Sequence of chain 1.B:
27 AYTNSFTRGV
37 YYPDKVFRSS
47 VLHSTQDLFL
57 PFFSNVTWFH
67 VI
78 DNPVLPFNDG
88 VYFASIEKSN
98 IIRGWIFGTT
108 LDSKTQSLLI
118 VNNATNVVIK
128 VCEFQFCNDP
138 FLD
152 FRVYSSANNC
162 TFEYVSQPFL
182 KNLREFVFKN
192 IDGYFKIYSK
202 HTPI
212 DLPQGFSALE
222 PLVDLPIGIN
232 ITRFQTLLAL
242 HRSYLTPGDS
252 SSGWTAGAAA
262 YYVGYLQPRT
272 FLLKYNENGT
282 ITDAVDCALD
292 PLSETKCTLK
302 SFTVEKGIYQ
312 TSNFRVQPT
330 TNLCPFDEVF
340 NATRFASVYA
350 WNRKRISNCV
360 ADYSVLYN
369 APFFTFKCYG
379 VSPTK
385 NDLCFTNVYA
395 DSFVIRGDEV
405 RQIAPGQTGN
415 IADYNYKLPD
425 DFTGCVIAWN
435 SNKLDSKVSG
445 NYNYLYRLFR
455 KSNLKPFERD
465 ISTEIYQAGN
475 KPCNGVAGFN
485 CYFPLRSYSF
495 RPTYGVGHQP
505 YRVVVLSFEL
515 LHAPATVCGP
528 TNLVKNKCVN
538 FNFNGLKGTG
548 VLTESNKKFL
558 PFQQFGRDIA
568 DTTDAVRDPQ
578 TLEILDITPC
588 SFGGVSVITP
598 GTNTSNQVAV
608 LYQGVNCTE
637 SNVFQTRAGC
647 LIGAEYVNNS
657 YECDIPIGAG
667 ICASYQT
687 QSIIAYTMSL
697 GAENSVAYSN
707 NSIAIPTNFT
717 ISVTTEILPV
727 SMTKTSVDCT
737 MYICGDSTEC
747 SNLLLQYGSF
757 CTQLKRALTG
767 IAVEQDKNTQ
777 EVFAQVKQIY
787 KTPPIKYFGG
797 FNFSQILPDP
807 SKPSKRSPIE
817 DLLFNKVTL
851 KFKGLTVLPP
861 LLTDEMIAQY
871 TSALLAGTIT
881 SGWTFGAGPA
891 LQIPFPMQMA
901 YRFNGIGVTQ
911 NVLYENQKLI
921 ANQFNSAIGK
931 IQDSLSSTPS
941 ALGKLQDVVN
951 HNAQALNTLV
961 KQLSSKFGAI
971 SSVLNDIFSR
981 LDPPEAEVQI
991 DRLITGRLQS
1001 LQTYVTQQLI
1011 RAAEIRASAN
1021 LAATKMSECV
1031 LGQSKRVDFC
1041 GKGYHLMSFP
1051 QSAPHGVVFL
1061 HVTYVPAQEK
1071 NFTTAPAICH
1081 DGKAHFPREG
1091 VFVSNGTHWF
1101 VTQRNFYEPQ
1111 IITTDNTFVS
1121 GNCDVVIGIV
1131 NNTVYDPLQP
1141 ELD

Binding-site contacts:
Ligand atom C8 contacts residue GLY1128 of chain 1.A at 4.2 Å.
Ligand atom C4 contacts residue ASN706 of chain 1.A at 4.2 Å.
Ligand atom C7 contacts residue ASN706 of chain 1.A at 3.3 Å.
Ligand atom O5 contacts residue ASN706 of chain 1.A at 2.4 Å (h-bond).
Ligand atom C3 contacts residue ASN706 of chain 1.A at 3.8 Å.
Ligand atom C1 contacts residue ASN706 of chain 1.A at 1.4 Å.
Ligand atom O6 contacts residue TYR793 of chain 1.B at 3.8 Å.
Ligand atom C2 contacts residue ASN706 of chain 1.A at 2.4 Å.
Ligand atom C8 contacts residue ASN706 of chain 1.A at 4.3 Å.
Ligand atom O5 contacts residue TYR793 of chain 1.B at 4.3 Å.
Ligand atom N2 contacts residue ASN706 of chain 1.A at 2.9 Å (h-bond).
Ligand atom O7 contacts residue ASN706 of chain 1.A at 3.3 Å (h-bond).
Ligand atom C5 contacts residue ASN706 of chain 1.A at 3.7 Å.

The small molecule below binds the protein below.
Small molecule (SMILES): CC(=O)N[C@@H]1[C@@H](O)[C@H](O)[C@@H](CO)O[C@H]1O

Sequence of chain 1.A:
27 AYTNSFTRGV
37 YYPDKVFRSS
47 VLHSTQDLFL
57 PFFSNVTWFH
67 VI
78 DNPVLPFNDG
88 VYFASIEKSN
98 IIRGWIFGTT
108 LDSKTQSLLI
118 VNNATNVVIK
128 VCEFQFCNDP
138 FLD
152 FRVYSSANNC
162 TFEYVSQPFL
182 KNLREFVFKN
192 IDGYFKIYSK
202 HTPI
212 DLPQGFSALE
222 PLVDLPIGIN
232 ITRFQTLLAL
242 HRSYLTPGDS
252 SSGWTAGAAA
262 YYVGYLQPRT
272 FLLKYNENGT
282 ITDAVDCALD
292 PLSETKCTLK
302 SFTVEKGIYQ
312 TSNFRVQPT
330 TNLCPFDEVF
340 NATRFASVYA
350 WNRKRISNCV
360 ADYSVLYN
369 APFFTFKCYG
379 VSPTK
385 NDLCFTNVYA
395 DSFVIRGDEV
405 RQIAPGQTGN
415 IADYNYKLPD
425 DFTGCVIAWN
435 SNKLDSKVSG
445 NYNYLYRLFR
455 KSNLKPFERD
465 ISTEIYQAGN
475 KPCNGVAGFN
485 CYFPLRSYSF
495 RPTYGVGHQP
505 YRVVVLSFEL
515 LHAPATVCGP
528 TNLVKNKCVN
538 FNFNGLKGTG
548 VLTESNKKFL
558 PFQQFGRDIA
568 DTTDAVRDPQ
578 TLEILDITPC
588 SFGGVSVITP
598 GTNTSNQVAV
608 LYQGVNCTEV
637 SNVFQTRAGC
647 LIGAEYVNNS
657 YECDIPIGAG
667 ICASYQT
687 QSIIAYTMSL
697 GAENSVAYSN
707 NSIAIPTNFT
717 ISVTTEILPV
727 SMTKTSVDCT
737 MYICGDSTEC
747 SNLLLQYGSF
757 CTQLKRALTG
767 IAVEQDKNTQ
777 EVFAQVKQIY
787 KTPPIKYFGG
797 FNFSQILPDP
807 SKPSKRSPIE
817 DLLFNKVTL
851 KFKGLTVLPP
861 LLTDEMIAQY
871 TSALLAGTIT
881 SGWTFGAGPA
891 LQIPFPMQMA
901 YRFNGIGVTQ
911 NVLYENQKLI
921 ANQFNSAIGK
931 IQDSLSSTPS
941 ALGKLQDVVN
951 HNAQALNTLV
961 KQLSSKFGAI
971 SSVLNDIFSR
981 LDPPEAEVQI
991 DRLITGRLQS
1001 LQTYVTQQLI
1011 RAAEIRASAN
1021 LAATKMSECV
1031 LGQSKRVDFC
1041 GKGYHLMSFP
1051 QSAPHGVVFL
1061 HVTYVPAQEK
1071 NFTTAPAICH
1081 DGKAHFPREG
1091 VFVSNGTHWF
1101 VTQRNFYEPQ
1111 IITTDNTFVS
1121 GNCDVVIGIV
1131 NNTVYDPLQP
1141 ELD